Binding-site contacts:
Ligand atom O1 contacts residue THR183 of chain 1.A at 3.9 Å.
Ligand atom O3 contacts residue SER233 of chain 1.A at 4.0 Å.
Ligand atom O2 contacts residue THR183 of chain 1.A at 3.8 Å.
Ligand atom P1 contacts residue GLY234 of chain 1.A at 3.9 Å.
Ligand atom C10 contacts residue PHE212 of chain 1.A at 3.8 Å (hydrophobic).
Ligand atom C1 contacts residue THR183 of chain 1.A at 3.7 Å.
Ligand atom C7 contacts residue ASP60 of chain 1.A at 3.5 Å.
Ligand atom C6 contacts residue THR183 of chain 1.A at 3.5 Å.
Ligand atom C8 contacts residue LEU100 of chain 1.A at 3.5 Å (hydrophobic).
Ligand atom F contacts residue ILE153 of chain 1.A at 3.1 Å.
Ligand atom S1 contacts residue PHE22 of chain 1.A at 3.9 Å.
Ligand atom OH contacts residue ASP60 of chain 1.A at 2.8 Å (salt-bridge).
Ligand atom C6 contacts residue ASP60 of chain 1.A at 3.3 Å.
Ligand atom C4 contacts residue ILE64 of chain 1.A at 3.8 Å (hydrophobic).
Ligand atom OH contacts residue THR183 of chain 1.A at 3.8 Å.
Ligand atom C3 contacts residue TYR175 of chain 1.A at 3.0 Å (hydrophobic).
Ligand atom O3 contacts residue SER235 of chain 1.A at 3.4 Å (h-bond).
Ligand atom C2 contacts residue GLY234 of chain 1.A at 3.5 Å.
Ligand atom C10 contacts residue LEU100 of chain 1.A at 3.9 Å (hydrophobic).
Ligand atom F contacts residue LEU127 of chain 1.A at 3.8 Å.
Ligand atom C5 contacts residue ALA59 of chain 1.A at 3.8 Å (hydrophobic).
Ligand atom OH contacts residue LEU100 of chain 1.A at 3.6 Å.
Ligand atom C6 contacts residue LEU100 of chain 1.A at 3.9 Å (hydrophobic).
Ligand atom O2 contacts residue GLY234 of chain 1.A at 3.9 Å.
Ligand atom C7 contacts residue LEU100 of chain 1.A at 3.5 Å (hydrophobic).
Ligand atom P1 contacts residue SER235 of chain 1.A at 3.7 Å.
Ligand atom C7 contacts residue THR183 of chain 1.A at 3.6 Å.
Ligand atom O3 contacts residue GLY234 of chain 1.A at 3.0 Å (h-bond).
Ligand atom C9 contacts residue LEU127 of chain 1.A at 3.7 Å (hydrophobic).
Ligand atom O1 contacts residue PHE212 of chain 1.A at 3.4 Å.
Ligand atom C8 contacts residue TYR175 of chain 1.A at 3.9 Å (hydrophobic).
Ligand atom O1 contacts residue GLY184 of chain 1.A at 3.0 Å (h-bond).
Ligand atom O1 contacts residue GLY213 of chain 1.A at 2.9 Å (h-bond).
Ligand atom S1 contacts residue TYR175 of chain 1.A at 3.6 Å (h-bond).
Ligand atom O2 contacts residue GLY184 of chain 1.A at 3.4 Å (h-bond).
Ligand atom C2 contacts residue ILE64 of chain 1.A at 3.9 Å (hydrophobic).
Ligand atom O2 contacts residue SER235 of chain 1.A at 2.5 Å (h-bond).
Ligand atom C9 contacts residue LEU100 of chain 1.A at 3.6 Å (hydrophobic).
Ligand atom C9 contacts residue TYR175 of chain 1.A at 3.5 Å (hydrophobic).
Ligand atom P1 contacts residue GLY184 of chain 1.A at 3.7 Å.

Sequence of chain 1.A:
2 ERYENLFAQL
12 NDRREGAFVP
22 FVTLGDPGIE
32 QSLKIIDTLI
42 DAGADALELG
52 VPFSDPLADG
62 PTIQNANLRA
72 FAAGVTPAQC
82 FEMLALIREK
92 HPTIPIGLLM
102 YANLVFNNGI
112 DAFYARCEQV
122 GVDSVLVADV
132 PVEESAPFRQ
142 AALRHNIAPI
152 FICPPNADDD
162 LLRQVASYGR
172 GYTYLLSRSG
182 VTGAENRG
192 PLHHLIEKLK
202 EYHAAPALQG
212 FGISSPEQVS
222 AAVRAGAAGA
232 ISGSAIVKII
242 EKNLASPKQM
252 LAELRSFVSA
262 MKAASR

This small molecule binds to this protein.
Small molecule (SMILES): O=P(O)(O)C=CCCSc1cc(F)ccc1O